Sequence of chain 1.B:
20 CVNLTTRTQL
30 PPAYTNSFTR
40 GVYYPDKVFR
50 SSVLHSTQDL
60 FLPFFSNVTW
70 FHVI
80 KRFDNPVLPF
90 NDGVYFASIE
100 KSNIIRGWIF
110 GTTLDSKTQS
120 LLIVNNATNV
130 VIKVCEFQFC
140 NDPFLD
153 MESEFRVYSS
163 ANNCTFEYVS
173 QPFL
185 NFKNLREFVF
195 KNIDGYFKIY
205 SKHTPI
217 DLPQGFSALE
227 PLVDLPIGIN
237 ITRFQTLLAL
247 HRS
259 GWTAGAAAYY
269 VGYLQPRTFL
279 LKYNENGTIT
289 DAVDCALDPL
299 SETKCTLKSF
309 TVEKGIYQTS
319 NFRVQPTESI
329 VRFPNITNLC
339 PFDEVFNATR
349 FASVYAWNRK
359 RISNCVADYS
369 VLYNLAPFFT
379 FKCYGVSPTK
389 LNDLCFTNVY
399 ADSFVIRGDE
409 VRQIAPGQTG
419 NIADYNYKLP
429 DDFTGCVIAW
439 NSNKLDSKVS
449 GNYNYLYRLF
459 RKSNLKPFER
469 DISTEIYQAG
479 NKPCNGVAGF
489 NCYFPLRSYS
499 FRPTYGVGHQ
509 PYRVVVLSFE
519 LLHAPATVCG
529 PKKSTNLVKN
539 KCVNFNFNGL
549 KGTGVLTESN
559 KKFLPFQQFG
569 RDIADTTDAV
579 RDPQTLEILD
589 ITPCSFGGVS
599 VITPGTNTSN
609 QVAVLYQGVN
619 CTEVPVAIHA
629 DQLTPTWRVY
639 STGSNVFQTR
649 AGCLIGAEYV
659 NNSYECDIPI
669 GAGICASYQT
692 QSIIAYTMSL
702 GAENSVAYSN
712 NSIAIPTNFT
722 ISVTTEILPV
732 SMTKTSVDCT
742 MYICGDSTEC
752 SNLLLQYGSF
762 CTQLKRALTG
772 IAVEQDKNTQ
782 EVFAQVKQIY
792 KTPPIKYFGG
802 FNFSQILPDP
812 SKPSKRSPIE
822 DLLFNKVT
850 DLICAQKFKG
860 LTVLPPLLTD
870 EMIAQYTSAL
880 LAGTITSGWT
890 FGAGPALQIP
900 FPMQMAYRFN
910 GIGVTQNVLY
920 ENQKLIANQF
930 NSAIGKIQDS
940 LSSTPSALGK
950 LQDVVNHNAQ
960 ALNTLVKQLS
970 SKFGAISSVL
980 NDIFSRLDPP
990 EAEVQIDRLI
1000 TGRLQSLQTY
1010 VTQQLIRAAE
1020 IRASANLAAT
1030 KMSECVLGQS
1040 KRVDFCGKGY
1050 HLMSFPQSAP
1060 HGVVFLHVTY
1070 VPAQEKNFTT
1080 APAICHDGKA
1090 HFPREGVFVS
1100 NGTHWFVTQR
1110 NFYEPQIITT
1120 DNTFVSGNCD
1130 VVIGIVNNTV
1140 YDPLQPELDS

Sequence of chain 1.A:
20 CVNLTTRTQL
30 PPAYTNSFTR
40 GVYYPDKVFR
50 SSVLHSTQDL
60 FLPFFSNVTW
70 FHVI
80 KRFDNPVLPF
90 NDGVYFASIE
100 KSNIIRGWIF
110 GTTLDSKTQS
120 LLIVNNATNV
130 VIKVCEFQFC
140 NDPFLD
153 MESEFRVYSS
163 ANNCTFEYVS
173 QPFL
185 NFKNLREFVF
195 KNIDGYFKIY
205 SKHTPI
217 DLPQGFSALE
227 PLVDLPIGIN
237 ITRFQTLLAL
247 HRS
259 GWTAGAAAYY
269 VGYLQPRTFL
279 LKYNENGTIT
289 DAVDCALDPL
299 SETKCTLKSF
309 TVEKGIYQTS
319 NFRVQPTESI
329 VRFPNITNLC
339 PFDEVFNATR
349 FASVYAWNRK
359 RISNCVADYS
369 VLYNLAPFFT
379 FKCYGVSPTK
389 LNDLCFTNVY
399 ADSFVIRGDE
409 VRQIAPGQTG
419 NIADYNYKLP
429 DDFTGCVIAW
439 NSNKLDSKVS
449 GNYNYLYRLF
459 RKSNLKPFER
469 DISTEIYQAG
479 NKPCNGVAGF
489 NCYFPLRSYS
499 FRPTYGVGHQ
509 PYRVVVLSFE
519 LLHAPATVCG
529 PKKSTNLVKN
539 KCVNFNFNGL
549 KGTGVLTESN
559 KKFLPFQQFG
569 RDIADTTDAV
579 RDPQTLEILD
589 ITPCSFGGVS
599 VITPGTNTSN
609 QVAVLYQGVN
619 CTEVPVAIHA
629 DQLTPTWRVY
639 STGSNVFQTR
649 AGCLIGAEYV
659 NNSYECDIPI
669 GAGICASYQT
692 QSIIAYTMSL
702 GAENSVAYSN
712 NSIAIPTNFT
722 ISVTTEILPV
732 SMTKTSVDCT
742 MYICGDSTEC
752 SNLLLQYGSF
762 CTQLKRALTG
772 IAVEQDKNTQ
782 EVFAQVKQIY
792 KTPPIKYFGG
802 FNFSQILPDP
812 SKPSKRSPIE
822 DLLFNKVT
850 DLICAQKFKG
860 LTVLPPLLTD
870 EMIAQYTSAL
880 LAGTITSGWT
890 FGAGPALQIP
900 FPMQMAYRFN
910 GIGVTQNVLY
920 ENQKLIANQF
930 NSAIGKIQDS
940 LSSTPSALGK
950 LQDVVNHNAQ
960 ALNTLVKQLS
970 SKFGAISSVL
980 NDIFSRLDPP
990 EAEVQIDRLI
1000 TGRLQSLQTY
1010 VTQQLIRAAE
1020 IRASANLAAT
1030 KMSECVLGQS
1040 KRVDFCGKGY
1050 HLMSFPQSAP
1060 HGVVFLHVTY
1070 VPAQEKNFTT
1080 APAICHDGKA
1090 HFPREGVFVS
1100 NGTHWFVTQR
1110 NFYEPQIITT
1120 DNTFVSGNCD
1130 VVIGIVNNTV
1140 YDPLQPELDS

Binding-site contacts:
Ligand atom N2 contacts residue TYR798 of chain 1.B at 4.2 Å.
Ligand atom C1 contacts residue ILE796 of chain 1.B at 3.5 Å (hydrophobic).
Ligand atom C7 contacts residue TYR798 of chain 1.B at 3.6 Å (hydrophobic).
Ligand atom O5 contacts residue ILE796 of chain 1.B at 3.9 Å.
Ligand atom C2 contacts residue ASN711 of chain 1.A at 2.5 Å.
Ligand atom C4 contacts residue ILE796 of chain 1.B at 3.8 Å (hydrophobic).
Ligand atom C3 contacts residue ILE796 of chain 1.B at 4.1 Å (hydrophobic).
Ligand atom C3 contacts residue ASN711 of chain 1.A at 3.8 Å.
Ligand atom O6 contacts residue ILE796 of chain 1.B at 3.4 Å.
Ligand atom C5 contacts residue ILE796 of chain 1.B at 4.0 Å (hydrophobic).
Ligand atom C7 contacts residue ASN711 of chain 1.A at 4.2 Å.
Ligand atom C2 contacts residue ILE796 of chain 1.B at 4.0 Å (hydrophobic).
Ligand atom O7 contacts residue TYR798 of chain 1.B at 3.2 Å.
Ligand atom C8 contacts residue TYR798 of chain 1.B at 4.3 Å (hydrophobic).
Ligand atom O6 contacts residue TYR798 of chain 1.B at 3.2 Å.
Ligand atom C2 contacts residue TYR798 of chain 1.B at 4.0 Å (hydrophobic).
Ligand atom O4 contacts residue ILE796 of chain 1.B at 3.9 Å.
Ligand atom C6 contacts residue ASN711 of chain 1.A at 3.7 Å.
Ligand atom C4 contacts residue ASN711 of chain 1.A at 4.3 Å.
Ligand atom C6 contacts residue ILE796 of chain 1.B at 3.6 Å (hydrophobic).
Ligand atom C5 contacts residue ASN711 of chain 1.A at 3.6 Å.
Ligand atom O6 contacts residue ASN711 of chain 1.A at 4.0 Å.
Ligand atom C1 contacts residue ASN711 of chain 1.A at 1.4 Å.
Ligand atom N2 contacts residue ILE796 of chain 1.B at 3.7 Å.
Ligand atom O5 contacts residue ASN711 of chain 1.A at 2.5 Å (h-bond).
Ligand atom N2 contacts residue ASN711 of chain 1.A at 3.0 Å (h-bond).
Ligand atom C6 contacts residue TYR798 of chain 1.B at 4.3 Å (hydrophobic).

This protein binds this small molecule.
Small molecule (SMILES): CC(=O)N[C@H]1[C@H](O[C@H]2[C@H](O)[C@@H](NC(C)=O)CO[C@@H]2CO)O[C@H](CO)[C@@H](O)[C@@H]1O